Binding-site contacts:
Ligand atom N2 contacts residue ASN239 of chain 1.E at 3.2 Å (h-bond).
Ligand atom C3 contacts residue ASN239 of chain 1.E at 4.0 Å.
Ligand atom O4 contacts residue ASN239 of chain 1.E at 3.6 Å (h-bond).
Ligand atom O5 contacts residue ASN239 of chain 1.E at 3.8 Å.
Ligand atom C3 contacts residue ASN168 of chain 1.E at 3.8 Å.
Ligand atom O5 contacts residue THR170 of chain 1.E at 4.4 Å.
Ligand atom C7 contacts residue ASN168 of chain 1.E at 3.4 Å.
Ligand atom O7 contacts residue ASN239 of chain 1.E at 3.1 Å (h-bond).
Ligand atom C5 contacts residue ASN239 of chain 1.E at 4.4 Å.
Ligand atom O5 contacts residue ASN239 of chain 1.E at 4.2 Å.
Ligand atom N2 contacts residue ASN168 of chain 1.E at 2.9 Å (h-bond).
Ligand atom C4 contacts residue ASN168 of chain 1.E at 4.2 Å.
Ligand atom O7 contacts residue ALA241 of chain 1.E at 4.2 Å.
Ligand atom C2 contacts residue ASN239 of chain 1.E at 4.0 Å.
Ligand atom O3 contacts residue LYS221 of chain 1.A at 4.3 Å.
Ligand atom C8 contacts residue ASN239 of chain 1.E at 3.9 Å.
Ligand atom C8 contacts residue SER220 of chain 1.A at 4.1 Å.
Ligand atom C6 contacts residue THR170 of chain 1.E at 4.4 Å.
Ligand atom C7 contacts residue ALA241 of chain 1.E at 4.3 Å (hydrophobic).
Ligand atom C5 contacts residue ASN239 of chain 1.E at 3.6 Å.
Ligand atom C1 contacts residue ASN168 of chain 1.E at 1.4 Å.
Ligand atom C2 contacts residue ASN168 of chain 1.E at 2.4 Å.
Ligand atom C6 contacts residue ASN239 of chain 1.E at 3.7 Å.
Ligand atom O5 contacts residue ASN168 of chain 1.E at 2.3 Å (h-bond).
Ligand atom C8 contacts residue ASP240 of chain 1.E at 4.2 Å.
Ligand atom C1 contacts residue ASN239 of chain 1.E at 3.8 Å.
Ligand atom C8 contacts residue ALA241 of chain 1.E at 4.1 Å (hydrophobic).
Ligand atom C7 contacts residue ASN239 of chain 1.E at 3.9 Å.
Ligand atom C5 contacts residue ASN168 of chain 1.E at 3.6 Å.
Ligand atom O7 contacts residue ASN168 of chain 1.E at 3.5 Å (h-bond).
Ligand atom C4 contacts residue ASN239 of chain 1.E at 3.9 Å.

This small molecule binds to this protein.
Small molecule (SMILES): CC(=O)N[C@H]1[C@H](O[C@H]2[C@H](O[C@H]3O[C@@H](C)[C@@H](O)[C@@H](O)[C@@H]3O)[C@@H](NC(C)=O)CO[C@@H]2CO)O[C@H](CO)[C@@H](O)[C@@H]1O

Sequence of chain 1.E:
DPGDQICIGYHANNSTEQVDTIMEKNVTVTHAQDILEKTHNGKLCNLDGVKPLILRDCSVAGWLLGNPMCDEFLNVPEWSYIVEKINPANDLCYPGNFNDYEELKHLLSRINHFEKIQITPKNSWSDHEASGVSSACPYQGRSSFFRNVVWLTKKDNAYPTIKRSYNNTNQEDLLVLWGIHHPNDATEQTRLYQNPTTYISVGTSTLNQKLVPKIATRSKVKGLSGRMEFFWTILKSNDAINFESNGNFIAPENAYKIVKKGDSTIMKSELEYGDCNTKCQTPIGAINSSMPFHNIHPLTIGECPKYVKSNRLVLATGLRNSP

Sequence of chain 1.A:
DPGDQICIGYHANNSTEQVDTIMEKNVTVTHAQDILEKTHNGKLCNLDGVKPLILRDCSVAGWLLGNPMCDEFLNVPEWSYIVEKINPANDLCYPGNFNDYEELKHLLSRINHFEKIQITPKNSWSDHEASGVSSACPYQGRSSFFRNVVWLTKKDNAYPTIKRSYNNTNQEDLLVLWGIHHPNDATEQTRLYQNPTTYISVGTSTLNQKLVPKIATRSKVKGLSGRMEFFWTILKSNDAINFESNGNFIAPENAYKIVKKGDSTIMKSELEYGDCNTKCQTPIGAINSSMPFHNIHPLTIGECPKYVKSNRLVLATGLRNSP